Sequence of chain 1.E:
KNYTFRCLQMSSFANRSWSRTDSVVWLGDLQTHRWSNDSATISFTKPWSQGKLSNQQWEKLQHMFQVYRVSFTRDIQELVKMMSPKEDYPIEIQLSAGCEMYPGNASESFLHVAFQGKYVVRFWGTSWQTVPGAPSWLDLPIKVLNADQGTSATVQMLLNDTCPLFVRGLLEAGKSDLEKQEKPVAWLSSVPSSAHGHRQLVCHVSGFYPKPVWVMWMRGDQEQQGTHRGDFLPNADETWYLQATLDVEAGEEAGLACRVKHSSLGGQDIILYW

Binding-site contacts:
Ligand atom C7 contacts residue ASN42 of chain 1.E at 3.3 Å.
Ligand atom C2 contacts residue ASN42 of chain 1.E at 2.5 Å.
Ligand atom O6 contacts residue ASN42 of chain 1.E at 4.4 Å.
Ligand atom O7 contacts residue ASN42 of chain 1.E at 3.2 Å (h-bond).
Ligand atom C8 contacts residue SER24 of chain 1.E at 4.0 Å.
Ligand atom C2 contacts residue SER24 of chain 1.E at 3.8 Å.
Ligand atom O7 contacts residue ARG25 of chain 1.E at 4.1 Å.
Ligand atom C1 contacts residue SER24 of chain 1.E at 3.8 Å.
Ligand atom C4 contacts residue ASN42 of chain 1.E at 4.2 Å.
Ligand atom C8 contacts residue ARG25 of chain 1.E at 4.0 Å.
Ligand atom O7 contacts residue ASP43 of chain 1.E at 4.4 Å.
Ligand atom C3 contacts residue SER24 of chain 1.E at 4.0 Å.
Ligand atom C5 contacts residue ASN42 of chain 1.E at 3.6 Å.
Ligand atom N2 contacts residue SER24 of chain 1.E at 3.2 Å (h-bond).
Ligand atom C3 contacts residue ASN42 of chain 1.E at 3.8 Å.
Ligand atom C8 contacts residue TRP23 of chain 1.E at 3.5 Å (hydrophobic).
Ligand atom C7 contacts residue SER24 of chain 1.E at 4.0 Å.
Ligand atom N2 contacts residue ARG25 of chain 1.E at 4.4 Å.
Ligand atom N2 contacts residue ASN42 of chain 1.E at 3.0 Å (h-bond).
Ligand atom C1 contacts residue ASN42 of chain 1.E at 1.4 Å.
Ligand atom O5 contacts residue ASN42 of chain 1.E at 2.3 Å (h-bond).
Ligand atom C1 contacts residue ARG25 of chain 1.E at 4.4 Å.
Ligand atom C7 contacts residue ARG25 of chain 1.E at 4.3 Å.

This protein binds this small molecule.
Small molecule (SMILES): CC(=O)N[C@H]1[C@H](O[C@H]2[C@H](O)[C@@H](NC(C)=O)CO[C@@H]2CO)O[C@H](CO)[C@@H](O)[C@@H]1O